This small molecule binds to this protein.
Small molecule (SMILES): O=c1cc[nH]c(=O)[nH]1

Binding-site contacts:
Ligand atom N3 contacts residue PHE169 of chain 1.H at 3.6 Å.
Ligand atom O4 contacts residue ILE228 of chain 1.H at 3.6 Å.
Ligand atom C4 contacts residue THR102 of chain 1.H at 4.1 Å.
Ligand atom N3 contacts residue GLY103 of chain 1.H at 4.0 Å.
Ligand atom C5 contacts residue GLY103 of chain 1.H at 3.5 Å.
Ligand atom N3 contacts residue ARG175 of chain 1.H at 4.2 Å.
Ligand atom O4 contacts residue GLN173 of chain 1.H at 3.6 Å.
Ligand atom C4 contacts residue ARG175 of chain 1.H at 3.9 Å.
Ligand atom C4 contacts residue PHE169 of chain 1.H at 3.8 Å (hydrophobic).
Ligand atom O4 contacts residue GLY103 of chain 1.H at 3.4 Å.
Ligand atom O2 contacts residue MSE204 of chain 1.H at 3.7 Å.
Ligand atom O4 contacts residue ARG175 of chain 1.H at 3.0 Å (salt-bridge).
Ligand atom C2 contacts residue GOL1 of chain 1.PA at 3.9 Å.
Ligand atom C4 contacts residue GLY103 of chain 1.H at 3.5 Å.
Ligand atom C5 contacts residue PHE169 of chain 1.H at 4.1 Å (hydrophobic).
Ligand atom C5 contacts residue THR102 of chain 1.H at 3.6 Å.
Ligand atom C2 contacts residue GLN173 of chain 1.H at 3.7 Å.
Ligand atom N3 contacts residue GLN173 of chain 1.H at 2.9 Å (h-bond).
Ligand atom C6 contacts residue GLY103 of chain 1.H at 4.0 Å.
Ligand atom N1 contacts residue GOL1 of chain 1.PA at 3.1 Å (h-bond).
Ligand atom C6 contacts residue THR101 of chain 1.H at 3.7 Å.
Ligand atom C5 contacts residue ILE227 of chain 1.H at 4.1 Å (hydrophobic).
Ligand atom N1 contacts residue THR102 of chain 1.H at 4.1 Å.
Ligand atom C2 contacts residue PHE169 of chain 1.H at 3.8 Å (hydrophobic).
Ligand atom C2 contacts residue PHE202 of chain 1.H at 3.9 Å (hydrophobic).
Ligand atom N1 contacts residue PHE169 of chain 1.H at 4.1 Å.
Ligand atom C5 contacts residue ILE228 of chain 1.H at 3.8 Å (hydrophobic).
Ligand atom C2 contacts residue GLU203 of chain 1.H at 4.2 Å.
Ligand atom C4 contacts residue ILE228 of chain 1.H at 4.1 Å (hydrophobic).
Ligand atom O2 contacts residue GOL1 of chain 1.PA at 3.9 Å.
Ligand atom O2 contacts residue PHE202 of chain 1.H at 3.9 Å.
Ligand atom C6 contacts residue GOL1 of chain 1.PA at 3.9 Å.
Ligand atom O2 contacts residue PHE169 of chain 1.H at 4.0 Å.
Ligand atom C6 contacts residue THR102 of chain 1.H at 3.7 Å.
Ligand atom C6 contacts residue ILE227 of chain 1.H at 4.0 Å (hydrophobic).
Ligand atom C4 contacts residue GLN173 of chain 1.H at 3.7 Å.
Ligand atom N1 contacts residue THR101 of chain 1.H at 3.7 Å.
Ligand atom O2 contacts residue GLU203 of chain 1.H at 3.5 Å.
Ligand atom N3 contacts residue PHE202 of chain 1.H at 3.9 Å.
Ligand atom O2 contacts residue GLN173 of chain 1.H at 3.0 Å (h-bond).

Sequence of chain 1.H:
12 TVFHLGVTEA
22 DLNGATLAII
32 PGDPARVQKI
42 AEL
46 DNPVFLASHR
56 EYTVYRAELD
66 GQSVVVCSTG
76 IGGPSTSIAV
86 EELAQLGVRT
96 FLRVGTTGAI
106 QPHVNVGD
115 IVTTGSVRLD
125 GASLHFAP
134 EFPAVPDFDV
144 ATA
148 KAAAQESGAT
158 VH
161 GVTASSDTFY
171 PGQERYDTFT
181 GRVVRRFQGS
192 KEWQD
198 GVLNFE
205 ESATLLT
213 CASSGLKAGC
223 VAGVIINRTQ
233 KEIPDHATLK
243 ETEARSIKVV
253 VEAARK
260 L